Sequence of chain 2.C:
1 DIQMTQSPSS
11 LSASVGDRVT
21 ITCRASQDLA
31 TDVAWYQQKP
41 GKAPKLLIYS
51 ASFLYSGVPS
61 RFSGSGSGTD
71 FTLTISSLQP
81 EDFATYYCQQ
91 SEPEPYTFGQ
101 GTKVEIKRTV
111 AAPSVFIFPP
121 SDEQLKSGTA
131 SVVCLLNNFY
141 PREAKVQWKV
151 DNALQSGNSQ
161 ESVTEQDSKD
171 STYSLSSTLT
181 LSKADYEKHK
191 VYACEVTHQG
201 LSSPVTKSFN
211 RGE

Sequence of chain 2.B:
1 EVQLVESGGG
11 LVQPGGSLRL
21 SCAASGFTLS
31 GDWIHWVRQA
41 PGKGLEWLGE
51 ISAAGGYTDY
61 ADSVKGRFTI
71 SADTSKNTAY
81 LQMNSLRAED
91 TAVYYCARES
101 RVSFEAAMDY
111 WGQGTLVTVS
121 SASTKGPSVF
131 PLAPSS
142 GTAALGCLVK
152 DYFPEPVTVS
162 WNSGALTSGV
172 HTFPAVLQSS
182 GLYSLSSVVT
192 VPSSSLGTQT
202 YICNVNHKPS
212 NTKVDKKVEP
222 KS

Sequence of chain 1.A:
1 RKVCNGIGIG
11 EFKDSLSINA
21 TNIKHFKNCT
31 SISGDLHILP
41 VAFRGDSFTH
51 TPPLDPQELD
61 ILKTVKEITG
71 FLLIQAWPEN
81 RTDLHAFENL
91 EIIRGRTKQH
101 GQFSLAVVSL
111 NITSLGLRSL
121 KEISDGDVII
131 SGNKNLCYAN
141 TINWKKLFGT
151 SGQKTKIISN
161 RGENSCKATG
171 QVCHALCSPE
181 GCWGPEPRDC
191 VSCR

The small molecule below binds the protein below.
Small molecule (SMILES): CC(=O)N[C@H]1[C@H](O[C@H]2[C@H](O)[C@@H](CO[C@H]3O[C@@H](C)[C@@H](O)[C@@H](O)[C@@H]3O)OC[C@@H]2NC(C)=O)O[C@H](CO)[C@@H](O)[C@@H]1O

Binding-site contacts:
Ligand atom C6 contacts residue SER128 of chain 2.B at 3.7 Å.
Ligand atom O6 contacts residue PRO127 of chain 2.B at 3.3 Å (h-bond).
Ligand atom C5 contacts residue ASN80 of chain 1.A at 3.6 Å.
Ligand atom C4 contacts residue GLU123 of chain 2.C at 3.4 Å.
Ligand atom O4 contacts residue GLU123 of chain 2.C at 3.9 Å.
Ligand atom O4 contacts residue VAL129 of chain 2.B at 2.7 Å (h-bond).
Ligand atom N2 contacts residue ASN80 of chain 1.A at 2.8 Å (h-bond).
Ligand atom O4 contacts residue GLN57 of chain 1.A at 4.0 Å.
Ligand atom C1 contacts residue PRO127 of chain 2.B at 4.1 Å (hydrophobic).
Ligand atom C6 contacts residue PHE130 of chain 2.B at 3.4 Å (hydrophobic).
Ligand atom C5 contacts residue VAL129 of chain 2.B at 3.9 Å (hydrophobic).
Ligand atom O5 contacts residue SER128 of chain 2.B at 3.4 Å.
Ligand atom C5 contacts residue GLN57 of chain 1.A at 4.0 Å.
Ligand atom C2 contacts residue VAL215 of chain 2.B at 3.9 Å (hydrophobic).
Ligand atom O5 contacts residue PRO127 of chain 2.B at 4.0 Å.
Ligand atom C4 contacts residue VAL129 of chain 2.B at 3.8 Å (hydrophobic).
Ligand atom C6 contacts residue PRO127 of chain 2.B at 3.5 Å (hydrophobic).
Ligand atom C4 contacts residue SER128 of chain 2.B at 4.1 Å.
Ligand atom C4 contacts residue LYS217 of chain 2.B at 3.6 Å.
Ligand atom C2 contacts residue ASN80 of chain 1.A at 2.1 Å.
Ligand atom O7 contacts residue ASN80 of chain 1.A at 3.9 Å.
Ligand atom C5 contacts residue GLU123 of chain 2.C at 3.8 Å.
Ligand atom O4 contacts residue SER128 of chain 2.B at 3.5 Å (h-bond).
Ligand atom O5 contacts residue VAL129 of chain 2.B at 3.1 Å (h-bond).
Ligand atom C8 contacts residue ARG81 of chain 1.A at 3.8 Å.
Ligand atom O6 contacts residue LYS125 of chain 2.B at 3.7 Å.
Ligand atom O5 contacts residue ASN80 of chain 1.A at 2.3 Å (h-bond).
Ligand atom C3 contacts residue ASN80 of chain 1.A at 3.5 Å.
Ligand atom O5 contacts residue GLN57 of chain 1.A at 4.1 Å.
Ligand atom O2 contacts residue VAL215 of chain 2.B at 3.7 Å.
Ligand atom C1 contacts residue ASN80 of chain 1.A at 1.4 Å.
Ligand atom C8 contacts residue ASN80 of chain 1.A at 3.3 Å.
Ligand atom C4 contacts residue ASN80 of chain 1.A at 4.0 Å.
Ligand atom O7 contacts residue ARG81 of chain 1.A at 3.2 Å (salt-bridge).
Ligand atom C7 contacts residue ASN80 of chain 1.A at 3.3 Å.
Ligand atom C1 contacts residue GLN57 of chain 1.A at 3.5 Å.
Ligand atom C6 contacts residue GLU123 of chain 2.C at 3.5 Å.
Ligand atom C3 contacts residue GLN57 of chain 1.A at 3.9 Å.
Ligand atom C6 contacts residue VAL129 of chain 2.B at 3.3 Å (hydrophobic).
Ligand atom O4 contacts residue LYS217 of chain 2.B at 2.9 Å (salt-bridge).